Binding-site contacts:
Ligand atom C contacts residue LYS71 of chain 1.A at 3.4 Å.
Ligand atom CD1 contacts residue ASN108 of chain 1.A at 3.3 Å.
Ligand atom O contacts residue LYS78 of chain 1.A at 2.6 Å (salt-bridge).
Ligand atom CA contacts residue LYS78 of chain 1.A at 3.5 Å.
Ligand atom C contacts residue LEU111 of chain 1.A at 4.0 Å (hydrophobic).
Ligand atom CD1 contacts residue LEU111 of chain 1.A at 3.9 Å (hydrophobic).
Ligand atom CG contacts residue LEU130 of chain 1.A at 3.9 Å (hydrophobic).
Ligand atom CD contacts residue LEU130 of chain 1.A at 3.5 Å (hydrophobic).
Ligand atom C contacts residue LYS78 of chain 1.A at 3.6 Å.
Ligand atom O contacts residue GLU75 of chain 1.A at 3.8 Å.
Ligand atom O contacts residue LEU150 of chain 1.A at 3.7 Å.
Ligand atom CB contacts residue LEU111 of chain 1.A at 3.9 Å (hydrophobic).
Ligand atom O contacts residue LYS71 of chain 1.A at 3.0 Å.
Ligand atom CG contacts residue ARG67 of chain 1.A at 4.0 Å.
Ligand atom O contacts residue GLU75 of chain 1.A at 3.8 Å.
Ligand atom O contacts residue LYS78 of chain 1.A at 3.7 Å.
Ligand atom CG contacts residue ASN108 of chain 1.A at 4.0 Å.
Ligand atom C contacts residue LEU130 of chain 1.A at 3.8 Å (hydrophobic).
Ligand atom C contacts residue LYS78 of chain 1.A at 3.8 Å.
Ligand atom O contacts residue LEU130 of chain 1.A at 4.0 Å.
Ligand atom C contacts residue LYS71 of chain 1.A at 4.0 Å.
Ligand atom CD2 contacts residue LEU130 of chain 1.A at 4.0 Å (hydrophobic).
Ligand atom CD2 contacts residue ARG67 of chain 1.A at 2.8 Å.
Ligand atom CB contacts residue LYS78 of chain 1.A at 3.5 Å.
Ligand atom O contacts residue GLU146 of chain 1.A at 3.5 Å (salt-bridge).
Ligand atom N contacts residue LYS71 of chain 1.A at 3.9 Å.
Ligand atom CD contacts residue GLN129 of chain 1.A at 3.4 Å.
Ligand atom O contacts residue PHE74 of chain 1.A at 3.3 Å.
Ligand atom CD1 contacts residue GLN129 of chain 1.A at 3.1 Å.
Ligand atom CG contacts residue LEU111 of chain 1.A at 4.0 Å (hydrophobic).
Ligand atom CA contacts residue LYS78 of chain 1.A at 3.1 Å.
Ligand atom O contacts residue LYS71 of chain 1.A at 3.6 Å.
Ligand atom O contacts residue GLN129 of chain 1.A at 3.2 Å.
Ligand atom CB contacts residue LYS78 of chain 1.A at 3.9 Å.
Ligand atom CD2 contacts residue LYS71 of chain 1.A at 3.6 Å.
Ligand atom O contacts residue LEU111 of chain 1.A at 3.7 Å.
Ligand atom O contacts residue LYS71 of chain 1.A at 3.3 Å (salt-bridge).
Ligand atom N contacts residue LEU130 of chain 1.A at 3.8 Å.
Ligand atom CA contacts residue LYS71 of chain 1.A at 3.4 Å.
Ligand atom CD1 contacts residue ARG67 of chain 1.A at 3.6 Å.

Sequence of chain 1.A:
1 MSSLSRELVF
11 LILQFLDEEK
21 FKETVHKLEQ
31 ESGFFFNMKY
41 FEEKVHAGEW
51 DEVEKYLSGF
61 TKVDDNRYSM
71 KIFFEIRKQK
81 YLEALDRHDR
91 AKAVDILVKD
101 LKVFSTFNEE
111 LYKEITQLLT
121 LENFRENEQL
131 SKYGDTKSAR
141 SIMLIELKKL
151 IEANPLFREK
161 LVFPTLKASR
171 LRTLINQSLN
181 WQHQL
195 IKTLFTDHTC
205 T

A small-molecule ligand and the protein it binds are described below.
Small molecule (SMILES): CC(C)C[C@H](NC(=O)[C@H](CCCN=C(N)N)NC(=O)[C@H](CC(C)C)NC(=O)[C@H](CCC(=O)O)NC(=O)[C@@H](N)[C@@H](C)O)C(=O)NCC(=O)N[C@@H](CC(C)C)C(=O)N1CCC[C@H]1C(=O)NCC=O